Sequence of chain 2.A:
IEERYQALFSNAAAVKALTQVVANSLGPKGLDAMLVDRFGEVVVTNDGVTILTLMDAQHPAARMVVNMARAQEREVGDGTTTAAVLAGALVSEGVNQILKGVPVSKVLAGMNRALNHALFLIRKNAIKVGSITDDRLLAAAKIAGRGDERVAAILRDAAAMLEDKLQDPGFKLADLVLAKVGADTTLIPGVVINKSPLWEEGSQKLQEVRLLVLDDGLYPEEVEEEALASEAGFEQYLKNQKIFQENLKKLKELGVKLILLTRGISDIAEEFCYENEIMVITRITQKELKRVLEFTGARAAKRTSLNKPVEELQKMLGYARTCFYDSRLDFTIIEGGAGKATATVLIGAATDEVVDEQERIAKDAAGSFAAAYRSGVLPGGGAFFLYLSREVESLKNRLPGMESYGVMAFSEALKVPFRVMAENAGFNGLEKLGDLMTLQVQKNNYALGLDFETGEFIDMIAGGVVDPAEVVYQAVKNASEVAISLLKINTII

Binding-site contacts:
Ligand atom O1A contacts residue MG1 of chain 2.F at 2.5 Å.
Ligand atom O2A contacts residue ASN55 of chain 2.A at 3.5 Å (h-bond).
Ligand atom O5' contacts residue GLY36 of chain 2.A at 3.2 Å (h-bond).
Ligand atom O3G contacts residue ARG155 of chain 2.A at 2.7 Å (salt-bridge).
Ligand atom O2' contacts residue GLY390 of chain 2.A at 2.9 Å (h-bond).
Ligand atom O2G contacts residue MG1 of chain 2.F at 2.0 Å.
Ligand atom O2' contacts residue GLY389 of chain 2.A at 3.5 Å.
Ligand atom O2G contacts residue ASP373 of chain 2.A at 3.3 Å (salt-bridge).
Ligand atom O1G contacts residue ASP56 of chain 2.A at 3.5 Å (salt-bridge).
Ligand atom N3B contacts residue THR90 of chain 2.A at 3.0 Å (h-bond).
Ligand atom C8 contacts residue ILE152 of chain 2.A at 3.4 Å (hydrophobic).
Ligand atom N3B contacts residue THR89 of chain 2.A at 3.3 Å (h-bond).
Ligand atom O1B contacts residue ASP87 of chain 2.A at 2.8 Å (salt-bridge).
Ligand atom N3 contacts residue GLY390 of chain 2.A at 3.3 Å.
Ligand atom O3G contacts residue THR90 of chain 2.A at 3.3 Å (h-bond).
Ligand atom PG contacts residue THR89 of chain 2.A at 3.2 Å.
Ligand atom O2' contacts residue ASP476 of chain 2.A at 3.0 Å (salt-bridge).
Ligand atom O1A contacts residue ARG155 of chain 2.A at 3.3 Å (salt-bridge).
Ligand atom C2' contacts residue ASP476 of chain 2.A at 3.4 Å.
Ligand atom O2G contacts residue ARG155 of chain 2.A at 3.1 Å (salt-bridge).
Ligand atom PG contacts residue MG1 of chain 2.F at 3.5 Å.
Ligand atom N3 contacts residue PHE461 of chain 2.A at 3.5 Å.
Ligand atom PB contacts residue MG1 of chain 2.F at 3.4 Å.
Ligand atom O2B contacts residue GLY88 of chain 2.A at 3.1 Å.
Ligand atom PG contacts residue ARG155 of chain 2.A at 3.5 Å.
Ligand atom O3G contacts residue ASP56 of chain 2.A at 3.4 Å.
Ligand atom O2G contacts residue ASP87 of chain 2.A at 2.6 Å (salt-bridge).
Ligand atom O1B contacts residue MG1 of chain 2.F at 2.0 Å.
Ligand atom O2A contacts residue GLY36 of chain 2.A at 3.3 Å (h-bond).
Ligand atom O3' contacts residue MET430 of chain 2.A at 3.0 Å.
Ligand atom O1G contacts residue THR89 of chain 2.A at 2.2 Å (h-bond).
Ligand atom C2 contacts residue PHE461 of chain 2.A at 3.3 Å (hydrophobic).
Ligand atom N7 contacts residue ILE152 of chain 2.A at 3.6 Å.
Ligand atom O2A contacts residue ARG155 of chain 2.A at 3.5 Å (salt-bridge).
Ligand atom O4' contacts residue GLY36 of chain 2.A at 3.6 Å.
Ligand atom O2A contacts residue SER34 of chain 2.A at 3.0 Å (h-bond).
Ligand atom O3G contacts residue GLY57 of chain 2.A at 3.2 Å (h-bond).
Ligand atom C4' contacts residue MET430 of chain 2.A at 3.6 Å (hydrophobic).
Ligand atom O3A contacts residue LEU35 of chain 2.A at 3.6 Å.
Ligand atom O2B contacts residue THR91 of chain 2.A at 2.6 Å (h-bond).

A protein and the small-molecule ligand that binds it are described below.
Small molecule (SMILES): Nc1ncnc2c1ncn2[C@@H]1O[C@H](CO[P](=O)(O)O[P](=O)(O)NP(=O)(O)O)[C@@H](O)[C@H]1O